The small molecule below binds the protein below.
Small molecule (SMILES): C[C@]12CC[C@@H]3c4ccc(O)cc4C(=NOCC(=O)O)C[C@H]3[C@@H]1CC[C@@H]2O

Binding-site contacts:
Ligand atom C15 contacts residue SER101 of chain 1.D at 3.6 Å.
Ligand atom C17 contacts residue GLN35 of chain 1.D at 4.0 Å.
Ligand atom C2 contacts residue ASN96 of chain 1.C at 3.5 Å.
Ligand atom O17 contacts residue THR105 of chain 1.D at 2.6 Å (h-bond).
Ligand atom O3 contacts residue ASN96 of chain 1.C at 3.3 Å.
Ligand atom C10 contacts residue TRP93 of chain 1.C at 4.0 Å (hydrophobic).
Ligand atom C18 contacts residue LEU102 of chain 1.D at 3.6 Å (hydrophobic).
Ligand atom C3 contacts residue ARG59 of chain 1.D at 3.7 Å.
Ligand atom C16 contacts residue LEU102 of chain 1.D at 4.0 Å (hydrophobic).
Ligand atom O20 contacts residue ARG59 of chain 1.D at 3.6 Å (salt-bridge).
Ligand atom C11 contacts residue TRP33 of chain 1.D at 4.0 Å (hydrophobic).
Ligand atom C11 contacts residue ALA50 of chain 1.D at 3.7 Å (hydrophobic).
Ligand atom C16 contacts residue SER101 of chain 1.D at 3.5 Å.
Ligand atom C15 contacts residue LEU102 of chain 1.D at 3.5 Å (hydrophobic).
Ligand atom C1 contacts residue ASN96 of chain 1.C at 4.0 Å.
Ligand atom C18 contacts residue PHE98 of chain 1.C at 4.2 Å (hydrophobic).
Ligand atom C1 contacts residue ARG59 of chain 1.D at 3.6 Å.
Ligand atom C17 contacts residue TRP33 of chain 1.D at 3.5 Å (hydrophobic).
Ligand atom C5 contacts residue TRP93 of chain 1.C at 3.9 Å (hydrophobic).
Ligand atom C14 contacts residue TRP33 of chain 1.D at 4.0 Å (hydrophobic).
Ligand atom C4 contacts residue TRP93 of chain 1.C at 4.2 Å (hydrophobic).
Ligand atom C6 contacts residue ARG59 of chain 1.D at 4.0 Å.
Ligand atom C9 contacts residue TRP33 of chain 1.D at 3.8 Å (hydrophobic).
Ligand atom N19 contacts residue ARG59 of chain 1.D at 4.2 Å.
Ligand atom C3 contacts residue ASN96 of chain 1.C at 3.4 Å.
Ligand atom C4 contacts residue ARG59 of chain 1.D at 3.5 Å.
Ligand atom C16 contacts residue TRP33 of chain 1.D at 3.8 Å (hydrophobic).
Ligand atom C16 contacts residue GLY99 of chain 1.D at 4.1 Å.
Ligand atom C10 contacts residue ARG59 of chain 1.D at 3.4 Å.
Ligand atom C17 contacts residue THR105 of chain 1.D at 3.9 Å.
Ligand atom C18 contacts residue TRP47 of chain 1.D at 4.1 Å (hydrophobic).
Ligand atom C12 contacts residue TRP33 of chain 1.D at 3.6 Å (hydrophobic).
Ligand atom C2 contacts residue ARG59 of chain 1.D at 3.5 Å.
Ligand atom C12 contacts residue GLN35 of chain 1.D at 4.1 Å.
Ligand atom C5 contacts residue ARG59 of chain 1.D at 3.3 Å.
Ligand atom C12 contacts residue ALA50 of chain 1.D at 3.5 Å (hydrophobic).
Ligand atom C16 contacts residue ARG100 of chain 1.D at 3.9 Å.
Ligand atom O17 contacts residue GLN35 of chain 1.D at 3.2 Å (h-bond).
Ligand atom O17 contacts residue GLY99 of chain 1.D at 3.5 Å.
Ligand atom O17 contacts residue TRP33 of chain 1.D at 4.1 Å.

Sequence of chain 1.C:
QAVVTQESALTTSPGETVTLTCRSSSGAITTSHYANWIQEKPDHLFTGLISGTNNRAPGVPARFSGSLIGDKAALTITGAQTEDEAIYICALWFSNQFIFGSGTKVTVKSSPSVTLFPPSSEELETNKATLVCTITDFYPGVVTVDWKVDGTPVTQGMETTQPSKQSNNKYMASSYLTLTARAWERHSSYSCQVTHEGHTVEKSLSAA

Sequence of chain 1.D:
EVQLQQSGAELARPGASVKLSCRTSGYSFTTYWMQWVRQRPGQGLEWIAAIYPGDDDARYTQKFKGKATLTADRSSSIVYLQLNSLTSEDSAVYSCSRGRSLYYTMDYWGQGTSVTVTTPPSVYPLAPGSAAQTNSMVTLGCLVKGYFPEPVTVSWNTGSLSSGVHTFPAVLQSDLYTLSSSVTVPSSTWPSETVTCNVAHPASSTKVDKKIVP